This protein binds this small molecule.
Small molecule (SMILES): CC(=O)N[C@@H]1[C@@H](O)[C@H](O)[C@@H](CO)O[C@H]1O

Sequence of chain 3.C:
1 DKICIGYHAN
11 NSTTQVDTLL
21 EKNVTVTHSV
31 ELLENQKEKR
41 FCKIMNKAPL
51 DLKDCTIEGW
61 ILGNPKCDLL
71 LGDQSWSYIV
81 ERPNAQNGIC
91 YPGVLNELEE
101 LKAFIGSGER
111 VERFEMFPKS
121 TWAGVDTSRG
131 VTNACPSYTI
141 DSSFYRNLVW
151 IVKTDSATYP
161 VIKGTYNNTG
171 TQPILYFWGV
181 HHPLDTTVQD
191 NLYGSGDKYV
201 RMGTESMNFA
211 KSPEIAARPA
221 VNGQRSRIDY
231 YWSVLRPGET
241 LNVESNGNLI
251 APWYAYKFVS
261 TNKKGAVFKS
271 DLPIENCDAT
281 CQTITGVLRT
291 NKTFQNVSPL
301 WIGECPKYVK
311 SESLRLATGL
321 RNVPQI

Sequence of chain 3.D:
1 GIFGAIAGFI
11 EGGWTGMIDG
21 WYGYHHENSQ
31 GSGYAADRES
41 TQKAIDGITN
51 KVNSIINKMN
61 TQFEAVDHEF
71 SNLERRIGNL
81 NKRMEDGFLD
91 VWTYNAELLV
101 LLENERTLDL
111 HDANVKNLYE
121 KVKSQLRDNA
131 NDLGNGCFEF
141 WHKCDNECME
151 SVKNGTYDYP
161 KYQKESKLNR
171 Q

Binding-site contacts:
Ligand atom C7 contacts residue ASN291 of chain 3.C at 3.5 Å.
Ligand atom C2 contacts residue ASN291 of chain 3.C at 2.5 Å.
Ligand atom N2 contacts residue ASN291 of chain 3.C at 2.9 Å (h-bond).
Ligand atom C4 contacts residue ASN291 of chain 3.C at 4.3 Å.
Ligand atom C3 contacts residue ASN291 of chain 3.C at 3.8 Å.
Ligand atom O7 contacts residue ASN291 of chain 3.C at 3.8 Å.
Ligand atom C8 contacts residue ILE56 of chain 3.D at 4.1 Å (hydrophobic).
Ligand atom C5 contacts residue ASN291 of chain 3.C at 3.7 Å.
Ligand atom O5 contacts residue ASN291 of chain 3.C at 2.4 Å (h-bond).
Ligand atom C1 contacts residue ASN291 of chain 3.C at 1.5 Å.